Sequence of chain 1.A:
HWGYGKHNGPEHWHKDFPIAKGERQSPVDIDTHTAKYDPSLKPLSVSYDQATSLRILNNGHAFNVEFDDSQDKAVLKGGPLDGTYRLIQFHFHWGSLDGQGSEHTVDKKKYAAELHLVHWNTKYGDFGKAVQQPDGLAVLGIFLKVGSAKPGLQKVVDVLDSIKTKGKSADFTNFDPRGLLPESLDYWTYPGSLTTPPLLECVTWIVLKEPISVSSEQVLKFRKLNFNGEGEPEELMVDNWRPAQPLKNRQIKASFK

This small molecule binds to this protein.
Small molecule (SMILES): Cc1occc(=S)c1O

Binding-site contacts:
Ligand atom O1 contacts residue LEU197 of chain 1.A at 3.9 Å.
Ligand atom O1 contacts residue VAL121 of chain 1.A at 4.4 Å.
Ligand atom C5 contacts residue LEU197 of chain 1.A at 3.4 Å (hydrophobic).
Ligand atom O2 contacts residue HIS94 of chain 1.A at 3.7 Å.
Ligand atom S1 contacts residue HIS94 of chain 1.A at 3.5 Å (h-bond).
Ligand atom C3 contacts residue LEU197 of chain 1.A at 4.3 Å (hydrophobic).
Ligand atom C4 contacts residue VAL142 of chain 1.A at 4.4 Å (hydrophobic).
Ligand atom C1 contacts residue HIS94 of chain 1.A at 4.2 Å.
Ligand atom S1 contacts residue HIS96 of chain 1.A at 4.1 Å.
Ligand atom C2 contacts residue HIS94 of chain 1.A at 3.6 Å.
Ligand atom C4 contacts residue HIS94 of chain 1.A at 4.0 Å.
Ligand atom C4 contacts residue LEU197 of chain 1.A at 3.6 Å (hydrophobic).
Ligand atom C5 contacts residue HIS94 of chain 1.A at 4.4 Å.
Ligand atom O1 contacts residue GLN92 of chain 1.A at 4.2 Å.
Ligand atom O2 contacts residue THR199 of chain 1.A at 2.9 Å (h-bond).
Ligand atom O2 contacts residue ZN1 of chain 1.B at 3.8 Å.
Ligand atom C4 contacts residue VAL121 of chain 1.A at 3.9 Å (hydrophobic).
Ligand atom C3 contacts residue ZN1 of chain 1.B at 3.5 Å.
Ligand atom S1 contacts residue ZN1 of chain 1.B at 2.4 Å.
Ligand atom C6 contacts residue THR199 of chain 1.A at 3.9 Å.
Ligand atom C5 contacts residue VAL121 of chain 1.A at 3.7 Å (hydrophobic).
Ligand atom S1 contacts residue HIS119 of chain 1.A at 3.5 Å (h-bond).
Ligand atom C6 contacts residue GLN92 of chain 1.A at 4.2 Å.
Ligand atom C1 contacts residue GLN92 of chain 1.A at 4.3 Å.
Ligand atom C2 contacts residue ZN1 of chain 1.B at 4.1 Å.
Ligand atom C3 contacts residue HIS94 of chain 1.A at 3.5 Å.
Ligand atom C2 contacts residue THR199 of chain 1.A at 3.6 Å.
Ligand atom C3 contacts residue THR198 of chain 1.A at 4.4 Å.
Ligand atom C1 contacts residue THR199 of chain 1.A at 4.1 Å.
Ligand atom S1 contacts residue THR198 of chain 1.A at 3.3 Å (h-bond).